Binding-site contacts:
Ligand atom O2 contacts residue THR91 of chain 1.F at 2.8 Å (h-bond).
Ligand atom N2 contacts residue TYR61 of chain 1.F at 3.3 Å.
Ligand atom O1 contacts residue ARG96 of chain 1.F at 3.1 Å (salt-bridge).
Ligand atom C7 contacts residue GLU193 of chain 1.F at 3.8 Å.
Ligand atom N2 contacts residue THR91 of chain 1.F at 3.4 Å (h-bond).
Ligand atom O2 contacts residue LEU90 of chain 1.F at 3.6 Å.
Ligand atom C2 contacts residue PRO89 of chain 1.F at 3.6 Å (hydrophobic).
Ligand atom O2 contacts residue PRO89 of chain 1.F at 3.6 Å (h-bond).
Ligand atom C contacts residue TYR220 of chain 1.F at 3.6 Å (hydrophobic).
Ligand atom N3 contacts residue GLU13 of chain 1.F at 3.9 Å.
Ligand atom N2 contacts residue PRO89 of chain 1.F at 2.8 Å (h-bond).
Ligand atom N3 contacts residue THR174 of chain 1.F at 3.6 Å (h-bond).
Ligand atom C7 contacts residue GLU13 of chain 1.F at 3.8 Å.
Ligand atom C6 contacts residue TYR220 of chain 1.F at 3.6 Å (hydrophobic).
Ligand atom C2 contacts residue ARG96 of chain 1.F at 4.0 Å.
Ligand atom O3 contacts residue THR174 of chain 1.F at 2.6 Å (h-bond).
Ligand atom C8 contacts residue GLU13 of chain 1.F at 3.7 Å.
Ligand atom C3 contacts residue TYR61 of chain 1.F at 3.5 Å (hydrophobic).
Ligand atom N17 contacts residue TYR220 of chain 1.F at 3.7 Å.
Ligand atom O3 contacts residue GLU13 of chain 1.F at 3.3 Å (salt-bridge).
Ligand atom C6 contacts residue PRO89 of chain 1.F at 3.6 Å (hydrophobic).
Ligand atom C contacts residue TYR61 of chain 1.F at 3.9 Å (hydrophobic).
Ligand atom C4 contacts residue PRO89 of chain 1.F at 3.6 Å (hydrophobic).
Ligand atom C contacts residue GLU13 of chain 1.F at 3.7 Å.
Ligand atom C6 contacts residue TYR61 of chain 1.F at 3.2 Å (hydrophobic).
Ligand atom C2 contacts residue THR91 of chain 1.F at 3.2 Å.
Ligand atom C8 contacts residue TYR61 of chain 1.F at 3.6 Å (hydrophobic).
Ligand atom O2 contacts residue ARG96 of chain 1.F at 2.9 Å (salt-bridge).
Ligand atom C2 contacts residue TYR61 of chain 1.F at 3.4 Å (hydrophobic).
Ligand atom C4 contacts residue TYR61 of chain 1.F at 3.4 Å (hydrophobic).
Ligand atom C8 contacts residue TYR220 of chain 1.F at 3.8 Å (hydrophobic).
Ligand atom O2 contacts residue TYR61 of chain 1.F at 3.4 Å.
Ligand atom O5 contacts residue THR174 of chain 1.F at 3.9 Å.
Ligand atom N17 contacts residue MET196 of chain 1.F at 3.6 Å.
Ligand atom N1 contacts residue TYR61 of chain 1.F at 3.7 Å.
Ligand atom C1 contacts residue TYR61 of chain 1.F at 3.6 Å (hydrophobic).
Ligand atom O1 contacts residue TYR61 of chain 1.F at 3.9 Å.
Ligand atom N3 contacts residue GLU193 of chain 1.F at 3.9 Å.
Ligand atom C8 contacts residue GLU193 of chain 1.F at 3.9 Å.
Ligand atom O5 contacts residue GLU193 of chain 1.F at 3.2 Å.

Sequence of chain 1.F:
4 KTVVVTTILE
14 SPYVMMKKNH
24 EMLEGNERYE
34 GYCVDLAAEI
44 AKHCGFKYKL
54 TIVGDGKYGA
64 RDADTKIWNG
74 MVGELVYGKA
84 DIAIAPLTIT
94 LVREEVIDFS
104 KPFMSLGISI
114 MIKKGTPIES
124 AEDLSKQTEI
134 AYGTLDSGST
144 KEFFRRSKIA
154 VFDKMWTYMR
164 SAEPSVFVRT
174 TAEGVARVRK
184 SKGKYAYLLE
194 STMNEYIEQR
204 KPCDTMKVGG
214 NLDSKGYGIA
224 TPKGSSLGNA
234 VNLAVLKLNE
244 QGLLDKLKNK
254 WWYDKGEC

The protein below binds the small molecule below.
Small molecule (SMILES): N#Cc1cc2c(cc1[N+](=O)[O-])=NC(=O)C(=O)N=2